Sequence of chain 1.A:
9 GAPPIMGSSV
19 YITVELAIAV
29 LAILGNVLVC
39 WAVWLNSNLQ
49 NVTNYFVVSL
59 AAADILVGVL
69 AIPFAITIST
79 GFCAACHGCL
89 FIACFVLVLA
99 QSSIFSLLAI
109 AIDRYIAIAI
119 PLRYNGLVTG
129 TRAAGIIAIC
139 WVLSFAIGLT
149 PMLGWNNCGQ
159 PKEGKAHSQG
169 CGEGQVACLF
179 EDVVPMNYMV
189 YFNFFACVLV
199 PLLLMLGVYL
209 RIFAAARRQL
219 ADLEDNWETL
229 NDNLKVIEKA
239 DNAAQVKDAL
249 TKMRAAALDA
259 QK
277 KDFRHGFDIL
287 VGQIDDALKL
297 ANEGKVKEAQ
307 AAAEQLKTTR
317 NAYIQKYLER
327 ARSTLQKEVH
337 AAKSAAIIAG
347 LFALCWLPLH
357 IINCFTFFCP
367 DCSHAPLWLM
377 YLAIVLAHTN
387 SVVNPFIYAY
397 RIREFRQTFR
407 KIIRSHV

A protein and the small-molecule ligand that binds it are described below.
Small molecule (SMILES): CC(C)CCC[C@@H](C)[C@H]1CC[C@H]2[C@@H]3CC=C4C[C@@H](O)CC[C@]4(C)[C@H]3CC[C@]12C

Binding-site contacts:
Ligand atom C3 contacts residue CYS368 of chain 1.A at 4.0 Å (hydrophobic).
Ligand atom C18 contacts residue LEU375 of chain 1.A at 4.2 Å (hydrophobic).
Ligand atom C21 contacts residue OLA1 of chain 1.V at 4.3 Å.
Ligand atom O1 contacts residue SER369 of chain 1.A at 2.6 Å (h-bond).
Ligand atom C17 contacts residue ILE357 of chain 1.A at 4.4 Å (hydrophobic).
Ligand atom C27 contacts residue LEU350 of chain 1.A at 4.3 Å (hydrophobic).
Ligand atom C1 contacts residue PHE361 of chain 1.A at 3.9 Å (hydrophobic).
Ligand atom C2 contacts residue SER369 of chain 1.A at 3.1 Å.
Ligand atom C9 contacts residue PHE361 of chain 1.A at 4.1 Å (hydrophobic).
Ligand atom C18 contacts residue OLA1 of chain 1.W at 3.8 Å.
Ligand atom O1 contacts residue OLA1 of chain 1.W at 4.0 Å.
Ligand atom C12 contacts residue ILE358 of chain 1.A at 3.9 Å (hydrophobic).
Ligand atom C26 contacts residue LEU350 of chain 1.A at 3.9 Å (hydrophobic).
Ligand atom C26 contacts residue OLA1 of chain 1.V at 4.3 Å.
Ligand atom C21 contacts residue ILE357 of chain 1.A at 4.2 Å (hydrophobic).
Ligand atom C19 contacts residue OLA1 of chain 1.W at 4.0 Å.
Ligand atom C25 contacts residue LEU350 of chain 1.A at 4.4 Å (hydrophobic).
Ligand atom C11 contacts residue PHE361 of chain 1.A at 4.2 Å (hydrophobic).
Ligand atom C27 contacts residue PRO354 of chain 1.A at 4.2 Å (hydrophobic).
Ligand atom C4 contacts residue OLA1 of chain 1.W at 4.2 Å.
Ligand atom C27 contacts residue ILE357 of chain 1.A at 4.3 Å (hydrophobic).
Ligand atom C24 contacts residue ILE357 of chain 1.A at 4.4 Å (hydrophobic).
Ligand atom C19 contacts residue ALA371 of chain 1.A at 4.4 Å (hydrophobic).
Ligand atom C12 contacts residue ILE357 of chain 1.A at 4.3 Å (hydrophobic).
Ligand atom C24 contacts residue OLA1 of chain 1.V at 4.1 Å.
Ligand atom C3 contacts residue SER369 of chain 1.A at 3.4 Å.
Ligand atom C23 contacts residue PRO354 of chain 1.A at 4.3 Å (hydrophobic).
Ligand atom C20 contacts residue OLA1 of chain 1.V at 4.3 Å.
Ligand atom C11 contacts residue ILE358 of chain 1.A at 4.0 Å (hydrophobic).
Ligand atom C2 contacts residue ALA371 of chain 1.A at 4.0 Å (hydrophobic).
Ligand atom C27 contacts residue LEU353 of chain 1.A at 3.8 Å (hydrophobic).
Ligand atom C21 contacts residue PRO354 of chain 1.A at 3.7 Å (hydrophobic).
Ligand atom C12 contacts residue PHE361 of chain 1.A at 4.3 Å (hydrophobic).
Ligand atom C23 contacts residue ILE357 of chain 1.A at 4.1 Å (hydrophobic).
Ligand atom O1 contacts residue CYS368 of chain 1.A at 3.6 Å.
Ligand atom C14 contacts residue PHE361 of chain 1.A at 4.4 Å (hydrophobic).
Ligand atom C25 contacts residue OLA1 of chain 1.V at 3.6 Å.
Ligand atom C19 contacts residue LEU375 of chain 1.A at 3.9 Å (hydrophobic).
Ligand atom C23 contacts residue OLA1 of chain 1.V at 4.0 Å.
Ligand atom C11 contacts residue LEU375 of chain 1.A at 4.3 Å (hydrophobic).